Binding-site contacts:
Ligand atom C3 contacts residue ASN254 of chain 1.G at 3.8 Å.
Ligand atom O5 contacts residue ASN254 of chain 1.G at 2.4 Å (h-bond).
Ligand atom O6 contacts residue ASN254 of chain 1.G at 4.3 Å.
Ligand atom N2 contacts residue ASN254 of chain 1.G at 2.9 Å (h-bond).
Ligand atom C4 contacts residue ASN254 of chain 1.G at 4.3 Å.
Ligand atom C5 contacts residue ASN254 of chain 1.G at 3.7 Å.
Ligand atom C7 contacts residue THR256 of chain 1.G at 3.2 Å.
Ligand atom C8 contacts residue THR256 of chain 1.G at 3.8 Å.
Ligand atom N2 contacts residue THR256 of chain 1.G at 3.8 Å.
Ligand atom O6 contacts residue VAL240 of chain 1.G at 3.9 Å.
Ligand atom C2 contacts residue THR256 of chain 1.G at 4.2 Å.
Ligand atom C1 contacts residue ASN254 of chain 1.G at 1.4 Å.
Ligand atom C2 contacts residue ASN254 of chain 1.G at 2.5 Å.
Ligand atom O6 contacts residue THR241 of chain 1.G at 4.4 Å.
Ligand atom O7 contacts residue THR256 of chain 1.G at 3.1 Å (h-bond).
Ligand atom C7 contacts residue ASN254 of chain 1.G at 4.2 Å.

Sequence of chain 1.G:
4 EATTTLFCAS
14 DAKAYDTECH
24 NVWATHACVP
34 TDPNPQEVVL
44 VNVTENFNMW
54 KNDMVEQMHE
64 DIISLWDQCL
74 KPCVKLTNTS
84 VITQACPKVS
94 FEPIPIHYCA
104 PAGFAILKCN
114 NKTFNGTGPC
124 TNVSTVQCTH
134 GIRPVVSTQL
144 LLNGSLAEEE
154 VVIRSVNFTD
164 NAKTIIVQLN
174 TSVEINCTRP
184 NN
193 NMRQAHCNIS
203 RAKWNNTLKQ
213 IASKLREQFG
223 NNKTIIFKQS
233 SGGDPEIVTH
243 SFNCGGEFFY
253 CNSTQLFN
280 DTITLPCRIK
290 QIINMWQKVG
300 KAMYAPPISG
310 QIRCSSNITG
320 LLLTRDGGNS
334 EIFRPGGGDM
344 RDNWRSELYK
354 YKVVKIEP

This protein binds this small molecule.
Small molecule (SMILES): CC(=O)N[C@@H]1[C@@H](O)[C@H](O)[C@@H](CO)O[C@H]1O